Sequence of chain 2.A:
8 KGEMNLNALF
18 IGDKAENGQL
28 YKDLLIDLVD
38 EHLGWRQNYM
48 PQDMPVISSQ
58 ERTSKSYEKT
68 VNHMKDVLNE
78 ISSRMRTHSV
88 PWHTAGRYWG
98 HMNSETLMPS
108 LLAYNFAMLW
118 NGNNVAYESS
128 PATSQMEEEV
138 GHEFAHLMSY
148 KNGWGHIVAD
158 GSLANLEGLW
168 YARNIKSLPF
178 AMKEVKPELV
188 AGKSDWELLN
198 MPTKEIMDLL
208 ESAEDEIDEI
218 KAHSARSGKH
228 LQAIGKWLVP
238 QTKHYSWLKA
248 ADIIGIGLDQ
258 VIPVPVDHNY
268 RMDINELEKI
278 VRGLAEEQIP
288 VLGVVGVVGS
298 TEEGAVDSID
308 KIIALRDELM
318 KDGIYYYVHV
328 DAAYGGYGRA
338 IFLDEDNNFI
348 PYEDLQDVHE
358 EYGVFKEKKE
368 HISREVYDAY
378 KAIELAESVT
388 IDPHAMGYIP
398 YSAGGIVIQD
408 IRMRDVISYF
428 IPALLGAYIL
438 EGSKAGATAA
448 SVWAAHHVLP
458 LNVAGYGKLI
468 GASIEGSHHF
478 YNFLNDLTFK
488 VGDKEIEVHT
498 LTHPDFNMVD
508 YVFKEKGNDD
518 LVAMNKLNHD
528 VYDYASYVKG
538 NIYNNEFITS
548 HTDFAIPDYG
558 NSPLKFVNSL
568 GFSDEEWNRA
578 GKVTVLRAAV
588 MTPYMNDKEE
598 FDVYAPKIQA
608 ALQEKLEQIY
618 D

The protein below binds the small molecule below.
Small molecule (SMILES): NCCc1ccc(O)c(O)c1

Sequence of chain 1.A:
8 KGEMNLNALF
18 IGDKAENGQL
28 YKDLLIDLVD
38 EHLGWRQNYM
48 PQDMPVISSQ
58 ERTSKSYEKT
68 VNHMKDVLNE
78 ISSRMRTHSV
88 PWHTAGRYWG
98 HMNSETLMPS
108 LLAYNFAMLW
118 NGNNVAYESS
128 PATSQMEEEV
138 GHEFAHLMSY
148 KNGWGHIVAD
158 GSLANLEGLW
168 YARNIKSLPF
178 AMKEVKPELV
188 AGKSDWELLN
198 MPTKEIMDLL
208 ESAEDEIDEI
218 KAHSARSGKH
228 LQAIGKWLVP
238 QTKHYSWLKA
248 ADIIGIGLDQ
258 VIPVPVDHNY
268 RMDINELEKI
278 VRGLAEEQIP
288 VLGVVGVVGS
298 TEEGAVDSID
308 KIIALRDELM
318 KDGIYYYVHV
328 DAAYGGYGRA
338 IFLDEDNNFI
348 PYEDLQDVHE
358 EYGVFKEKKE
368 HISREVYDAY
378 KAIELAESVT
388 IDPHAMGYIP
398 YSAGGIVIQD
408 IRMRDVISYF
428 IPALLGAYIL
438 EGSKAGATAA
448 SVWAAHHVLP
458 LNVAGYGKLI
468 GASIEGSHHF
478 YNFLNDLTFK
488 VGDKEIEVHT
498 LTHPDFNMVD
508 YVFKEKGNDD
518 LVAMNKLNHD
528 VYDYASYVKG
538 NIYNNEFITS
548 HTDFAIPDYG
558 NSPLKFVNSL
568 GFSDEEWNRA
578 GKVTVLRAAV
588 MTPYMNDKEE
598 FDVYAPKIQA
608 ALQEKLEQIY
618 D

Binding-site contacts:
Ligand atom C6 contacts residue TYR398 of chain 1.A at 3.2 Å (hydrophobic).
Ligand atom C6 contacts residue MET99 of chain 1.A at 4.5 Å (hydrophobic).
Ligand atom C4 contacts residue SER126 of chain 2.A at 3.5 Å.
Ligand atom C8 contacts residue PLP1 of chain 1.E at 2.3 Å.
Ligand atom C3 contacts residue SER126 of chain 2.A at 4.2 Å.
Ligand atom C7 contacts residue SER440 of chain 2.A at 3.9 Å.
Ligand atom C6 contacts residue ASN100 of chain 1.A at 4.2 Å.
Ligand atom C4 contacts residue ASN120 of chain 2.A at 3.7 Å.
Ligand atom O2 contacts residue HIS98 of chain 1.A at 3.9 Å.
Ligand atom C3 contacts residue VAL122 of chain 2.A at 3.7 Å (hydrophobic).
Ligand atom C4 contacts residue VAL122 of chain 2.A at 4.3 Å (hydrophobic).
Ligand atom C2 contacts residue ASN120 of chain 2.A at 4.0 Å.
Ligand atom C5 contacts residue ASN120 of chain 2.A at 3.1 Å.
Ligand atom O1 contacts residue ALA123 of chain 2.A at 3.3 Å.
Ligand atom C8 contacts residue MET99 of chain 1.A at 4.1 Å (hydrophobic).
Ligand atom N1 contacts residue MET99 of chain 1.A at 4.3 Å.
Ligand atom C6 contacts residue ASN120 of chain 2.A at 3.0 Å.
Ligand atom C7 contacts residue ASN120 of chain 2.A at 4.2 Å.
Ligand atom C7 contacts residue MET99 of chain 1.A at 4.4 Å (hydrophobic).
Ligand atom C3 contacts residue ASN120 of chain 2.A at 4.1 Å.
Ligand atom C5 contacts residue TYR398 of chain 1.A at 3.2 Å (hydrophobic).
Ligand atom C4 contacts residue TYR398 of chain 1.A at 4.5 Å (hydrophobic).
Ligand atom O1 contacts residue VAL122 of chain 2.A at 3.7 Å.
Ligand atom C4 contacts residue HIS98 of chain 1.A at 4.0 Å.
Ligand atom N1 contacts residue PLP1 of chain 1.E at 1.2 Å.
Ligand atom C5 contacts residue ASN100 of chain 1.A at 3.2 Å.
Ligand atom O2 contacts residue ASN120 of chain 2.A at 3.8 Å.
Ligand atom C1 contacts residue SER440 of chain 2.A at 4.2 Å.
Ligand atom O2 contacts residue ASN100 of chain 1.A at 3.6 Å.
Ligand atom C3 contacts residue HIS98 of chain 1.A at 3.9 Å.
Ligand atom C4 contacts residue ASN100 of chain 1.A at 3.8 Å.
Ligand atom C3 contacts residue ALA123 of chain 2.A at 4.5 Å (hydrophobic).
Ligand atom O1 contacts residue SER126 of chain 2.A at 3.9 Å.
Ligand atom C7 contacts residue PLP1 of chain 1.E at 3.5 Å.
Ligand atom C2 contacts residue VAL122 of chain 2.A at 3.8 Å (hydrophobic).
Ligand atom O1 contacts residue HIS98 of chain 1.A at 3.6 Å.
Ligand atom C1 contacts residue TYR398 of chain 1.A at 4.5 Å (hydrophobic).
Ligand atom C5 contacts residue SER126 of chain 2.A at 4.5 Å.
Ligand atom C1 contacts residue ASN120 of chain 2.A at 3.5 Å.
Ligand atom O2 contacts residue SER126 of chain 2.A at 2.4 Å (h-bond).